The small molecule below binds the protein below.
Small molecule (SMILES): CC(=O)N[C@H]1[C@H](O[C@H]2[C@H](O)[C@@H](NC(C)=O)CO[C@@H]2CO)O[C@H](CO)[C@@H](O)[C@@H]1O

Binding-site contacts:
Ligand atom N2 contacts residue ASN144 of chain 1.B at 2.7 Å (h-bond).
Ligand atom C8 contacts residue ASN144 of chain 1.B at 3.9 Å.
Ligand atom C3 contacts residue ASN144 of chain 1.B at 3.8 Å.
Ligand atom C5 contacts residue ASN144 of chain 1.B at 3.6 Å.
Ligand atom C2 contacts residue ASN144 of chain 1.B at 2.5 Å.
Ligand atom C4 contacts residue ASN144 of chain 1.B at 4.2 Å.
Ligand atom C7 contacts residue ASN144 of chain 1.B at 3.7 Å.
Ligand atom O5 contacts residue ASN144 of chain 1.B at 2.4 Å (h-bond).
Ligand atom C8 contacts residue MET149 of chain 1.B at 3.6 Å (hydrophobic).
Ligand atom C1 contacts residue ASN144 of chain 1.B at 1.4 Å.

Sequence of chain 1.B:
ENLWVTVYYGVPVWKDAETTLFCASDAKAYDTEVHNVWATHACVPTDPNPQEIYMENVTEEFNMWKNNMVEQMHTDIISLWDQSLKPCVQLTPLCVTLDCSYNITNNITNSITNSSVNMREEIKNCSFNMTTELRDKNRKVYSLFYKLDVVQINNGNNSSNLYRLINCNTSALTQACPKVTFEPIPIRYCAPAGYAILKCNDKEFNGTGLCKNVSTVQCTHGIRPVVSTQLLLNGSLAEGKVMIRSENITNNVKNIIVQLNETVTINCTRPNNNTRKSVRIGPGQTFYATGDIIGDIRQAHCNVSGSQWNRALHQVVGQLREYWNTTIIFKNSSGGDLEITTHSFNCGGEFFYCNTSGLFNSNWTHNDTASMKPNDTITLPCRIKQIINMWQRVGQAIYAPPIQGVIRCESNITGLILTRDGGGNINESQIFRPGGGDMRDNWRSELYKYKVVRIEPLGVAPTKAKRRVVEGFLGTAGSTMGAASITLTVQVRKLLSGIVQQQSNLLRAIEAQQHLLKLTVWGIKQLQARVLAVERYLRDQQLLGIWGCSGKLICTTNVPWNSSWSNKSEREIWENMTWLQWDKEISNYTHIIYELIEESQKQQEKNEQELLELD